A small-molecule ligand and the protein it binds are described below.
Small molecule (SMILES): Nc1ncnc2c1ncn2[C@@H]1O[C@H](CO[P](=O)(O)O[P](=O)(O)CP(=O)(O)O)[C@@H](O)[C@H]1O

Sequence of chain 1.F:
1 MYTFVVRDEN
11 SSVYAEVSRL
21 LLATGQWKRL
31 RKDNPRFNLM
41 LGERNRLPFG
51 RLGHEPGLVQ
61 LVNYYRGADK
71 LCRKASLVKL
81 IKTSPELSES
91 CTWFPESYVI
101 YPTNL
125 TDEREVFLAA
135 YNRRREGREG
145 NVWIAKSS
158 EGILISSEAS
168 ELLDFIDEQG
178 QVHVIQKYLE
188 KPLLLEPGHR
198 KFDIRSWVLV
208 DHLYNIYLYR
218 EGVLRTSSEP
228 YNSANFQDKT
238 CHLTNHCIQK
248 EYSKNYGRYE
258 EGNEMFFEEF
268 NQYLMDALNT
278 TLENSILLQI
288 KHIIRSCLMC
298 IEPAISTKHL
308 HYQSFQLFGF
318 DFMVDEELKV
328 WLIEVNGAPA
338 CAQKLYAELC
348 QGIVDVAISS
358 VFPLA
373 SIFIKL

Binding-site contacts:
Ligand atom N1 contacts residue TYR185 of chain 1.F at 3.5 Å.
Ligand atom C8 contacts residue LYS150 of chain 1.F at 3.6 Å.
Ligand atom O2A contacts residue LYS74 of chain 1.F at 3.0 Å.
Ligand atom N6 contacts residue GLN183 of chain 1.F at 2.9 Å (h-bond).
Ligand atom O2G contacts residue ASP318 of chain 1.F at 2.7 Å (salt-bridge).
Ligand atom O1A contacts residue ILE330 of chain 1.F at 3.8 Å.
Ligand atom N3 contacts residue TYR185 of chain 1.F at 3.5 Å.
Ligand atom PG contacts residue GLU331 of chain 1.F at 3.3 Å.
Ligand atom O3' contacts residue ASP200 of chain 1.F at 3.0 Å (salt-bridge).
Ligand atom O1B contacts residue ASN242 of chain 1.F at 3.8 Å.
Ligand atom C2 contacts residue LYS198 of chain 1.F at 3.5 Å.
Ligand atom C2 contacts residue LEU186 of chain 1.F at 3.3 Å (hydrophobic).
Ligand atom O3G contacts residue GLU331 of chain 1.F at 2.4 Å (salt-bridge).
Ligand atom C3B contacts residue GLU331 of chain 1.F at 3.4 Å.
Ligand atom PB contacts residue MG1 of chain 1.T at 3.6 Å.
Ligand atom O2A contacts residue LYS150 of chain 1.F at 3.5 Å.
Ligand atom O2' contacts residue THR241 of chain 1.F at 2.8 Å (h-bond).
Ligand atom O2B contacts residue GLU331 of chain 1.F at 3.2 Å (salt-bridge).
Ligand atom O3G contacts residue MG1 of chain 1.T at 2.1 Å.
Ligand atom C3B contacts residue ASP318 of chain 1.F at 3.5 Å.
Ligand atom PG contacts residue ASP318 of chain 1.F at 3.6 Å.
Ligand atom O3' contacts residue THR241 of chain 1.F at 2.2 Å (h-bond).
Ligand atom O2G contacts residue ARG202 of chain 1.F at 2.8 Å (salt-bridge).
Ligand atom N6 contacts residue LYS184 of chain 1.F at 2.9 Å (salt-bridge).
Ligand atom O2B contacts residue MG1 of chain 1.T at 2.5 Å.
Ligand atom O4' contacts residue LEU240 of chain 1.F at 3.6 Å.
Ligand atom C3' contacts residue THR241 of chain 1.F at 3.4 Å.
Ligand atom C5' contacts residue ASN242 of chain 1.F at 3.5 Å.
Ligand atom C2' contacts residue THR241 of chain 1.F at 3.7 Å.
Ligand atom N3 contacts residue LYS198 of chain 1.F at 2.9 Å (salt-bridge).
Ligand atom C2 contacts residue TYR185 of chain 1.F at 3.6 Å (hydrophobic).
Ligand atom O2B contacts residue LYS74 of chain 1.F at 2.9 Å (salt-bridge).
Ligand atom O2G contacts residue GLU331 of chain 1.F at 3.7 Å.
Ligand atom N7 contacts residue LYS150 of chain 1.F at 2.9 Å (salt-bridge).
Ligand atom O2' contacts residue LYS198 of chain 1.F at 3.6 Å.
Ligand atom N7 contacts residue GLN183 of chain 1.F at 3.7 Å.
Ligand atom O3G contacts residue ASN333 of chain 1.F at 2.7 Å (h-bond).
Ligand atom N1 contacts residue LEU186 of chain 1.F at 2.8 Å (h-bond).
Ligand atom PG contacts residue MG1 of chain 1.T at 3.5 Å.
Ligand atom O2G contacts residue ARG222 of chain 1.F at 3.2 Å (salt-bridge).